The small molecule below binds the protein below.
Small molecule (SMILES): CC(=O)N[C@H]1[C@@H](O[P](=O)(O)O[P](=O)(O)OC[C@H]2O[C@@H](n3ccc(=O)[nH]c3=O)[C@H](O)[C@@H]2O)O[C@H](CO)[C@@H](O)[C@@H]1O[C@H](C)C(=O)O

Binding-site contacts:
Ligand atom C8 contacts residue ASN23 of chain 1.L at 3.5 Å.
Ligand atom O3 contacts residue ASN23 of chain 1.L at 3.3 Å (h-bond).
Ligand atom O2U contacts residue LYS160 of chain 1.L at 3.4 Å (salt-bridge).
Ligand atom O2D contacts residue ALA119 of chain 1.L at 3.3 Å (h-bond).
Ligand atom PA contacts residue VAL163 of chain 1.L at 3.6 Å.
Ligand atom N3U contacts residue ASP123 of chain 1.L at 2.7 Å (salt-bridge).
Ligand atom O2B contacts residue ARG120 of chain 1.L at 3.1 Å (salt-bridge).
Ligand atom O1A contacts residue SER162 of chain 1.L at 3.0 Å (h-bond).
Ligand atom O1A contacts residue GLY164 of chain 1.L at 3.6 Å.
Ligand atom O4U contacts residue LEU124 of chain 1.L at 2.8 Å (h-bond).
Ligand atom O3 contacts residue ASP305 of chain 1.L at 3.6 Å.
Ligand atom O1B contacts residue GLY164 of chain 1.L at 2.9 Å (h-bond).
Ligand atom O2A contacts residue SER162 of chain 1.L at 3.4 Å.
Ligand atom O4U contacts residue VAL122 of chain 1.L at 3.1 Å.
Ligand atom O3D contacts residue VAL327 of chain 1.L at 3.0 Å (h-bond).
Ligand atom C2 contacts residue ASN23 of chain 1.L at 3.6 Å.
Ligand atom O1E contacts residue LEU370 of chain 1.L at 3.6 Å.
Ligand atom O2E contacts residue LEU370 of chain 1.L at 3.4 Å.
Ligand atom N2 contacts residue ASN23 of chain 1.L at 3.7 Å.
Ligand atom C4 contacts residue ASP305 of chain 1.L at 3.5 Å.
Ligand atom O7 contacts residue ASN23 of chain 1.L at 2.9 Å.
Ligand atom C6U contacts residue SER162 of chain 1.L at 3.6 Å.
Ligand atom C1E contacts residue LEU370 of chain 1.L at 3.6 Å (hydrophobic).
Ligand atom C5U contacts residue SER162 of chain 1.L at 3.5 Å.
Ligand atom O1E contacts residue LYS22 of chain 1.L at 3.2 Å (salt-bridge).
Ligand atom O4U contacts residue PRO121 of chain 1.L at 3.1 Å (h-bond).
Ligand atom C1E contacts residue LYS22 of chain 1.L at 3.5 Å.
Ligand atom O4 contacts residue PHE328 of chain 1.L at 3.4 Å.
Ligand atom O2U contacts residue PRO121 of chain 1.L at 3.5 Å.
Ligand atom O4U contacts residue ASP123 of chain 1.L at 3.0 Å (salt-bridge).
Ligand atom C5D contacts residue VAL161 of chain 1.L at 3.6 Å (hydrophobic).
Ligand atom O4 contacts residue ASP305 of chain 1.L at 3.0 Å (salt-bridge).
Ligand atom C7 contacts residue ASN23 of chain 1.L at 3.4 Å.
Ligand atom O2E contacts residue LYS22 of chain 1.L at 3.2 Å (salt-bridge).
Ligand atom O2A contacts residue VAL163 of chain 1.L at 2.6 Å (h-bond).
Ligand atom C4U contacts residue PRO121 of chain 1.L at 3.0 Å (hydrophobic).
Ligand atom C4U contacts residue ASP123 of chain 1.L at 3.3 Å.
Ligand atom N3U contacts residue PRO121 of chain 1.L at 3.2 Å (h-bond).
Ligand atom C5U contacts residue PRO121 of chain 1.L at 3.5 Å (hydrophobic).
Ligand atom O1E contacts residue ARG371 of chain 1.L at 3.5 Å.

Sequence of chain 1.L:
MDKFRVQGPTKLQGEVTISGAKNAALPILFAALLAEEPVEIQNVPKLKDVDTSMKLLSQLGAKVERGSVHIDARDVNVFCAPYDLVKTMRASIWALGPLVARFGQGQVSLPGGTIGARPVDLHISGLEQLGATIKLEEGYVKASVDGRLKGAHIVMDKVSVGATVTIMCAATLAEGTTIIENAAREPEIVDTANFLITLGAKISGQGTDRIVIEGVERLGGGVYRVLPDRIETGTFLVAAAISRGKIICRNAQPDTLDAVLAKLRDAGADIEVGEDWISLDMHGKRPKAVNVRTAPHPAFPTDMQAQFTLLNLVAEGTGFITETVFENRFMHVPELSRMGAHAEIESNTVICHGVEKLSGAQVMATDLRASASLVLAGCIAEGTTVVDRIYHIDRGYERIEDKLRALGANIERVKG